Sequence of chain 1.A:
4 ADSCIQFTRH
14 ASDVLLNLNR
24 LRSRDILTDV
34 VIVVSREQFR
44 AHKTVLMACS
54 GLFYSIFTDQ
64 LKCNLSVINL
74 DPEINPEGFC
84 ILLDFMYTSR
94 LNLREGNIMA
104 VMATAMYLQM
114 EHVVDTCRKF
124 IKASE

The protein below binds the small molecule below.
Small molecule (SMILES): CC[C@H](C)[C@H](NC(=O)[C@@H](NC(=O)[C@H](CC1=c2ccccc2=NC1)NC(C)=O)C(C)C)C(=O)N1CCC[C@H]1C(N)=O

Binding-site contacts:
Ligand atom CG2 contacts residue LEU55 of chain 1.A at 3.7 Å (hydrophobic).
Ligand atom CG1 contacts residue ASN72 of chain 1.A at 3.8 Å.
Ligand atom CA contacts residue ASP74 of chain 1.A at 3.8 Å.
Ligand atom C contacts residue TYR110 of chain 1.A at 3.9 Å (hydrophobic).
Ligand atom O contacts residue ASN72 of chain 1.A at 2.9 Å (h-bond).
Ligand atom CA contacts residue ASN72 of chain 1.A at 4.1 Å.
Ligand atom CG2 contacts residue ASP74 of chain 1.A at 4.1 Å.
Ligand atom CB contacts residue LEU73 of chain 1.A at 3.9 Å (hydrophobic).
Ligand atom CG1 contacts residue ILE71 of chain 1.A at 3.9 Å (hydrophobic).
Ligand atom C contacts residue TYR110 of chain 1.A at 3.6 Å (hydrophobic).
Ligand atom CG1 contacts residue ASN72 of chain 1.A at 4.2 Å.
Ligand atom O contacts residue EDO1 of chain 2.E at 3.3 Å (h-bond).
Ligand atom CB contacts residue ASN72 of chain 1.A at 4.1 Å.
Ligand atom N contacts residue TYR110 of chain 1.A at 4.3 Å.
Ligand atom CG2 contacts residue ILE59 of chain 1.A at 3.8 Å (hydrophobic).
Ligand atom O contacts residue TYR110 of chain 1.A at 2.6 Å (h-bond).
Ligand atom N contacts residue TYR110 of chain 1.A at 3.5 Å.
Ligand atom CA contacts residue ASN72 of chain 1.A at 3.3 Å.
Ligand atom CG1 contacts residue ILE59 of chain 1.A at 3.8 Å (hydrophobic).
Ligand atom CG1 contacts residue ASP74 of chain 1.A at 4.3 Å.
Ligand atom CB contacts residue ASN72 of chain 1.A at 3.7 Å.
Ligand atom C contacts residue ASP74 of chain 1.A at 4.0 Å.
Ligand atom N contacts residue ASN72 of chain 1.A at 3.0 Å (h-bond).
Ligand atom CB contacts residue TYR110 of chain 1.A at 3.6 Å (hydrophobic).
Ligand atom C contacts residue EDO1 of chain 2.E at 4.2 Å.
Ligand atom CB contacts residue EDO1 of chain 2.E at 4.0 Å.
Ligand atom CB contacts residue ASP74 of chain 1.A at 3.9 Å.
Ligand atom CG1 contacts residue LEU73 of chain 1.A at 3.5 Å (hydrophobic).
Ligand atom C contacts residue ASN72 of chain 1.A at 3.6 Å.
Ligand atom N contacts residue ASP74 of chain 1.A at 3.2 Å (salt-bridge).
Ligand atom CD1 contacts residue EDO1 of chain 2.E at 4.0 Å.
Ligand atom C contacts residue ASN72 of chain 1.A at 4.1 Å.
Ligand atom CB contacts residue PRO75 of chain 1.A at 4.3 Å (hydrophobic).
Ligand atom O contacts residue ASP74 of chain 1.A at 3.5 Å (salt-bridge).
Ligand atom CG2 contacts residue PRO75 of chain 1.A at 4.1 Å (hydrophobic).
Ligand atom CA contacts residue TYR110 of chain 1.A at 4.0 Å (hydrophobic).
Ligand atom O contacts residue TYR110 of chain 1.A at 3.9 Å.
Ligand atom CD1 contacts residue ILE59 of chain 1.A at 4.2 Å (hydrophobic).
Ligand atom CG2 contacts residue TYR110 of chain 1.A at 3.9 Å (hydrophobic).
Ligand atom CG1 contacts residue PRO75 of chain 1.A at 3.9 Å (hydrophobic).